Sequence of chain 15.B:
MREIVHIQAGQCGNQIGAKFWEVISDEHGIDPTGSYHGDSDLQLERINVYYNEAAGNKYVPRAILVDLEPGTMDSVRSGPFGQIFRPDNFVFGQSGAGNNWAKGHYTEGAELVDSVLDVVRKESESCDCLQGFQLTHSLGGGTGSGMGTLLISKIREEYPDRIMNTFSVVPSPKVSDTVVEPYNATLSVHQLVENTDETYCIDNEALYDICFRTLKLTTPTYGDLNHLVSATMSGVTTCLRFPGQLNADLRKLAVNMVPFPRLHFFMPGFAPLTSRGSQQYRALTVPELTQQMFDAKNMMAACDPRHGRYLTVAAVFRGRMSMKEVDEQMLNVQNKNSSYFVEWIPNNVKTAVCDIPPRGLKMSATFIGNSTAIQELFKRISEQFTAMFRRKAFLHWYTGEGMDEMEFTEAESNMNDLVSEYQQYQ

The small molecule below binds the protein below.
Small molecule (SMILES): CC[C@H](/C=C(/C)[C@@H]1C[C@@H](OC)C[C@H](O)C(C)(C)[C@@]2(O)O[C@@H](C[C@@H](OC)[C@H](O)C(=O)O1)C[C@@H](OC)[C@H]2O)CO

Binding-site contacts:
Ligand atom C27 contacts residue PHE341 of chain 1.B at 4.0 Å (hydrophobic).
Ligand atom C6 contacts residue ASP118 of chain 15.B at 3.2 Å.
Ligand atom O11 contacts residue GLU125 of chain 15.B at 2.8 Å (salt-bridge).
Ligand atom C8 contacts residue ASP118 of chain 15.B at 3.8 Å.
Ligand atom O7 contacts residue ASP118 of chain 15.B at 3.6 Å.
Ligand atom C18 contacts residue ARG121 of chain 15.B at 4.1 Å.
Ligand atom C26 contacts residue TYR310 of chain 1.B at 3.8 Å (hydrophobic).
Ligand atom O8 contacts residue ASP118 of chain 15.B at 2.7 Å (salt-bridge).
Ligand atom C10 contacts residue GLU125 of chain 15.B at 3.8 Å.
Ligand atom C19 contacts residue LYS122 of chain 15.B at 3.8 Å.
Ligand atom O24 contacts residue PHE294 of chain 1.B at 2.9 Å (h-bond).
Ligand atom C18 contacts residue GLU125 of chain 15.B at 3.3 Å.
Ligand atom O2 contacts residue ALA296 of chain 1.B at 3.7 Å.
Ligand atom C24 contacts residue PHE294 of chain 1.B at 3.5 Å (hydrophobic).
Ligand atom O2 contacts residue ARG306 of chain 1.B at 3.7 Å.
Ligand atom C16 contacts residue ARG306 of chain 1.B at 3.6 Å.
Ligand atom O1 contacts residue PHE294 of chain 1.B at 3.3 Å (h-bond).
Ligand atom O3 contacts residue ARG306 of chain 1.B at 3.2 Å (salt-bridge).
Ligand atom C6 contacts residue LYS297 of chain 1.B at 2.9 Å.
Ligand atom C1 contacts residue ASP295 of chain 1.B at 4.0 Å.
Ligand atom C5 contacts residue LYS297 of chain 1.B at 3.7 Å.
Ligand atom O1 contacts residue ALA296 of chain 1.B at 3.3 Å (h-bond).
Ligand atom C11 contacts residue GLU125 of chain 15.B at 3.9 Å.
Ligand atom C7 contacts residue ASP118 of chain 15.B at 4.1 Å.
Ligand atom O7 contacts residue LYS297 of chain 1.B at 3.7 Å.
Ligand atom C23 contacts residue PHE294 of chain 1.B at 3.6 Å (hydrophobic).
Ligand atom C17 contacts residue LYS122 of chain 15.B at 3.6 Å.
Ligand atom C2 contacts residue ASP295 of chain 1.B at 3.4 Å.
Ligand atom C24 contacts residue TYR310 of chain 1.B at 3.6 Å (hydrophobic).
Ligand atom O24 contacts residue TYR310 of chain 1.B at 2.8 Å (h-bond).
Ligand atom C26 contacts residue PHE294 of chain 1.B at 3.9 Å (hydrophobic).
Ligand atom C7 contacts residue LYS297 of chain 1.B at 3.5 Å.
Ligand atom O2 contacts residue ASP295 of chain 1.B at 2.8 Å (salt-bridge).
Ligand atom C27 contacts residue VAL333 of chain 1.B at 3.8 Å (hydrophobic).
Ligand atom C27 contacts residue PHE294 of chain 1.B at 4.1 Å (hydrophobic).
Ligand atom C20 contacts residue PHE294 of chain 1.B at 3.9 Å (hydrophobic).
Ligand atom O1 contacts residue ASP295 of chain 1.B at 3.7 Å.
Ligand atom C19 contacts residue GLU125 of chain 15.B at 3.7 Å.
Ligand atom O91 contacts residue ASP295 of chain 1.B at 3.6 Å.
Ligand atom C22 contacts residue TYR340 of chain 1.B at 4.1 Å (hydrophobic).

Sequence of chain 1.B:
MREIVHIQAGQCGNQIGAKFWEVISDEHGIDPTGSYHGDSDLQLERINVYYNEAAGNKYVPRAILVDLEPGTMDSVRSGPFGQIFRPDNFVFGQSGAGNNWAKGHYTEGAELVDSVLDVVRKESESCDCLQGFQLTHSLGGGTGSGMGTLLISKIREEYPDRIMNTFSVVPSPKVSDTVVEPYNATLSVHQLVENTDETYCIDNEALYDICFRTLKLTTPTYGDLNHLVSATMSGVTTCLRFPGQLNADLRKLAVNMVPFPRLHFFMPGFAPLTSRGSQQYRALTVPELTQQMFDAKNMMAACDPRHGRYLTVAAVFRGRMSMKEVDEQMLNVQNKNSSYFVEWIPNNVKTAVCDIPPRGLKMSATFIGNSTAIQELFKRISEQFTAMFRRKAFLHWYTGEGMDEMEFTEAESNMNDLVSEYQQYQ